Sequence of chain 1.A:
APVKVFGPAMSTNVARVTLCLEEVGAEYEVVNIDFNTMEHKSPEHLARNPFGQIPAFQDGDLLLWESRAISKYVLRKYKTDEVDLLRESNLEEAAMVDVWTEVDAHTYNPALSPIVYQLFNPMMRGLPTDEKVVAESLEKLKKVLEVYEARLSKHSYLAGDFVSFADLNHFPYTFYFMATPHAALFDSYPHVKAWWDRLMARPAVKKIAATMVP

Binding-site contacts:
Ligand atom C2 contacts residue ILE55 of chain 2.A at 3.2 Å (hydrophobic).
Ligand atom O7 contacts residue SER68 of chain 2.A at 2.4 Å (h-bond).
Ligand atom C9 contacts residue PHE122 of chain 2.A at 3.6 Å (hydrophobic).
Ligand atom O8 contacts residue GLU67 of chain 2.A at 3.6 Å.
Ligand atom O4 contacts residue LYS42 of chain 2.A at 3.2 Å (salt-bridge).
Ligand atom O1 contacts residue PHE36 of chain 2.A at 3.8 Å.
Ligand atom N2 contacts residue PHE36 of chain 2.A at 3.7 Å.
Ligand atom C15 contacts residue ASN14 of chain 2.A at 3.6 Å.
Ligand atom C15 contacts residue SER68 of chain 2.A at 3.4 Å.
Ligand atom C13 contacts residue PHE36 of chain 2.A at 3.8 Å (hydrophobic).
Ligand atom C14 contacts residue GLN54 of chain 2.A at 3.9 Å.
Ligand atom C6 contacts residue PHE36 of chain 2.A at 3.5 Å (hydrophobic).
Ligand atom C7 contacts residue PHE122 of chain 2.A at 3.6 Å (hydrophobic).
Ligand atom O7 contacts residue ARG17 of chain 2.A at 3.3 Å (salt-bridge).
Ligand atom O7 contacts residue ARG69 of chain 2.A at 3.9 Å.
Ligand atom O contacts residue MET126 of chain 2.A at 3.7 Å.
Ligand atom O8 contacts residue PRO56 of chain 2.A at 3.4 Å.
Ligand atom N contacts residue GLU67 of chain 2.A at 2.9 Å (salt-bridge).
Ligand atom C5 contacts residue ILE55 of chain 2.A at 3.7 Å (hydrophobic).
Ligand atom C15 contacts residue GLU67 of chain 2.A at 3.5 Å.
Ligand atom C9 contacts residue PHE36 of chain 2.A at 3.7 Å (hydrophobic).
Ligand atom C7 contacts residue PHE36 of chain 2.A at 3.4 Å (hydrophobic).
Ligand atom C2 contacts residue GLN54 of chain 2.A at 3.8 Å.
Ligand atom O5 contacts residue ILE55 of chain 2.A at 3.0 Å (h-bond).
Ligand atom O7 contacts residue ASN14 of chain 2.A at 2.7 Å (h-bond).
Ligand atom N contacts residue HIS107 of chain 1.A at 3.4 Å.
Ligand atom C contacts residue GLU67 of chain 2.A at 3.3 Å.
Ligand atom N5 contacts residue GLN54 of chain 2.A at 3.6 Å.
Ligand atom O2 contacts residue PRO9 of chain 2.A at 3.8 Å.
Ligand atom O8 contacts residue SER68 of chain 2.A at 2.9 Å (h-bond).
Ligand atom C13 contacts residue HIS41 of chain 2.A at 3.9 Å.
Ligand atom O6 contacts residue GLN54 of chain 2.A at 3.9 Å.
Ligand atom O3 contacts residue GLN54 of chain 2.A at 2.8 Å (h-bond).
Ligand atom C8 contacts residue PHE122 of chain 2.A at 3.4 Å (hydrophobic).
Ligand atom C3 contacts residue ILE55 of chain 2.A at 3.5 Å (hydrophobic).
Ligand atom N1 contacts residue ILE55 of chain 2.A at 2.9 Å (h-bond).
Ligand atom O5 contacts residue PHE36 of chain 2.A at 3.4 Å.
Ligand atom N4 contacts residue SER12 of chain 2.A at 3.9 Å.
Ligand atom O5 contacts residue GLN54 of chain 2.A at 3.2 Å.
Ligand atom C8 contacts residue PHE36 of chain 2.A at 3.4 Å (hydrophobic).

Sequence of chain 2.A:
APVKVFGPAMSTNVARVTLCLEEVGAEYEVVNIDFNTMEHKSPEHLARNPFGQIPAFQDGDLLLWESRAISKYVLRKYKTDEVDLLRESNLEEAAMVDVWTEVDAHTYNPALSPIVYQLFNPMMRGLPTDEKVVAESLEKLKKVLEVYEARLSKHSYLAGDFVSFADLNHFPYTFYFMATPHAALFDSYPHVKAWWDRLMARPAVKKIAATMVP

The small molecule below binds the protein below.
Small molecule (SMILES): N[C@@H](CCC(=O)N[C@@H](CSc1ccc([N+](=O)[O-])c2nonc12)C(=O)NCC(=O)O)C(=O)O